Binding-site contacts:
Ligand atom C8 contacts residue ASN48 of chain 1.OB at 4.4 Å.
Ligand atom C3 contacts residue THR50 of chain 1.OB at 4.5 Å.
Ligand atom N2 contacts residue THR57 of chain 1.OB at 4.4 Å.
Ligand atom C7 contacts residue SER54 of chain 1.OB at 4.3 Å.
Ligand atom O7 contacts residue TYR139 of chain 1.OB at 3.2 Å (h-bond).
Ligand atom C3 contacts residue ASN48 of chain 1.OB at 3.8 Å.
Ligand atom C6 contacts residue THR50 of chain 1.OB at 3.7 Å.
Ligand atom C8 contacts residue SER54 of chain 1.OB at 3.1 Å.
Ligand atom C2 contacts residue ASN48 of chain 1.OB at 2.5 Å.
Ligand atom C7 contacts residue TYR59 of chain 1.OB at 4.2 Å (hydrophobic).
Ligand atom C5 contacts residue THR50 of chain 1.OB at 3.8 Å.
Ligand atom C7 contacts residue TYR139 of chain 1.OB at 3.7 Å (hydrophobic).
Ligand atom C8 contacts residue THR57 of chain 1.OB at 3.9 Å.
Ligand atom C4 contacts residue ASN48 of chain 1.OB at 4.3 Å.
Ligand atom C1 contacts residue ASN48 of chain 1.OB at 1.4 Å.
Ligand atom O6 contacts residue THR50 of chain 1.OB at 2.8 Å (h-bond).
Ligand atom O7 contacts residue ASN48 of chain 1.OB at 3.3 Å (h-bond).
Ligand atom C7 contacts residue THR57 of chain 1.OB at 3.9 Å.
Ligand atom O7 contacts residue THR57 of chain 1.OB at 3.2 Å.
Ligand atom O5 contacts residue THR50 of chain 1.OB at 4.0 Å.
Ligand atom C3 contacts residue THR57 of chain 1.OB at 4.3 Å.
Ligand atom O5 contacts residue ASN48 of chain 1.OB at 2.4 Å (h-bond).
Ligand atom C8 contacts residue TYR59 of chain 1.OB at 3.2 Å (hydrophobic).
Ligand atom N2 contacts residue ASN48 of chain 1.OB at 2.9 Å (h-bond).
Ligand atom C8 contacts residue SER55 of chain 1.OB at 4.2 Å.
Ligand atom C8 contacts residue ARG56 of chain 1.OB at 3.7 Å.
Ligand atom C6 contacts residue ALA51 of chain 1.OB at 4.5 Å (hydrophobic).
Ligand atom C1 contacts residue THR50 of chain 1.OB at 3.7 Å.
Ligand atom C5 contacts residue ASN48 of chain 1.OB at 3.6 Å.
Ligand atom C7 contacts residue ASN48 of chain 1.OB at 3.3 Å.
Ligand atom O6 contacts residue SER52 of chain 1.OB at 4.4 Å.
Ligand atom C8 contacts residue PRO113 of chain 1.OB at 4.3 Å (hydrophobic).
Ligand atom N2 contacts residue TYR59 of chain 1.OB at 4.2 Å.
Ligand atom C8 contacts residue TYR139 of chain 1.OB at 3.7 Å (hydrophobic).
Ligand atom O6 contacts residue ALA51 of chain 1.OB at 4.2 Å.
Ligand atom C8 contacts residue THR50 of chain 1.OB at 4.4 Å.

Sequence of chain 1.OB:
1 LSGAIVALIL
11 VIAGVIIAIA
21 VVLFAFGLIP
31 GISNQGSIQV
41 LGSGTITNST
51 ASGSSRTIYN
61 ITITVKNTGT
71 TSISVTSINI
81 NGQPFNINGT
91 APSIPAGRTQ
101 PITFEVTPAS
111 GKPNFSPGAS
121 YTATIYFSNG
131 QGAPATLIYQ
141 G

The protein below binds the small molecule below.
Small molecule (SMILES): CC(=O)N[C@H]1[C@H](O[C@H]2[C@H](O)[C@@H](NC(C)=O)CO[C@@H]2CO)O[C@H](CO)[C@@H](O)[C@@H]1O